Sequence of chain 1.C:
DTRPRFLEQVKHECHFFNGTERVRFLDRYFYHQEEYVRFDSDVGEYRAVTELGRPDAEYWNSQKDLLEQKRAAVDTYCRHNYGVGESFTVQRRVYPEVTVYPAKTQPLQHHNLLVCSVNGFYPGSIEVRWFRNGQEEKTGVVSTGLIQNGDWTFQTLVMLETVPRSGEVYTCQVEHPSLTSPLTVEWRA

Binding-site contacts:
Ligand atom C8 contacts residue VAL116 of chain 1.A at 4.0 Å (hydrophobic).
Ligand atom O7 contacts residue HIS167 of chain 1.A at 4.1 Å.
Ligand atom O5 contacts residue GLU166 of chain 1.A at 4.4 Å.
Ligand atom C2 contacts residue TRP168 of chain 1.A at 4.4 Å (hydrophobic).
Ligand atom C8 contacts residue GLU166 of chain 1.A at 3.8 Å.
Ligand atom C3 contacts residue ASN118 of chain 1.A at 3.9 Å.
Ligand atom C4 contacts residue ASN118 of chain 1.A at 4.3 Å.
Ligand atom C2 contacts residue GLU166 of chain 1.A at 4.4 Å.
Ligand atom O3 contacts residue ASP4 of chain 1.C at 3.3 Å (salt-bridge).
Ligand atom C3 contacts residue TRP168 of chain 1.A at 4.3 Å (hydrophobic).
Ligand atom O6 contacts residue ASP4 of chain 1.C at 3.3 Å (salt-bridge).
Ligand atom C8 contacts residue HIS167 of chain 1.A at 3.8 Å.
Ligand atom C6 contacts residue ASP4 of chain 1.C at 3.4 Å.
Ligand atom O3 contacts residue TRP168 of chain 1.A at 3.3 Å (h-bond).
Ligand atom O7 contacts residue GLU166 of chain 1.A at 3.4 Å.
Ligand atom C7 contacts residue TRP168 of chain 1.A at 3.5 Å (hydrophobic).
Ligand atom N2 contacts residue ASN118 of chain 1.A at 3.0 Å (h-bond).
Ligand atom O7 contacts residue TRP168 of chain 1.A at 4.1 Å.
Ligand atom N2 contacts residue TRP168 of chain 1.A at 3.6 Å.
Ligand atom C5 contacts residue ASN118 of chain 1.A at 3.6 Å.
Ligand atom C1 contacts residue ASN118 of chain 1.A at 1.5 Å.
Ligand atom C8 contacts residue VAL117 of chain 1.A at 4.3 Å (hydrophobic).
Ligand atom O5 contacts residue ASP4 of chain 1.C at 3.4 Å (salt-bridge).
Ligand atom C7 contacts residue ASN118 of chain 1.A at 3.5 Å.
Ligand atom C8 contacts residue TRP168 of chain 1.A at 3.5 Å (hydrophobic).
Ligand atom C1 contacts residue GLU166 of chain 1.A at 4.2 Å.
Ligand atom O5 contacts residue ASN118 of chain 1.A at 2.3 Å (h-bond).
Ligand atom C2 contacts residue ASN118 of chain 1.A at 2.6 Å.
Ligand atom C7 contacts residue GLU166 of chain 1.A at 4.3 Å.
Ligand atom C5 contacts residue ASP4 of chain 1.C at 4.0 Å.
Ligand atom O7 contacts residue ASN118 of chain 1.A at 3.7 Å.

This small molecule binds to this protein.
Small molecule (SMILES): CC(=O)N[C@H]1[C@H](O[C@H]2[C@H](O)[C@@H](NC(C)=O)CO[C@@H]2CO)O[C@H](CO)[C@@H](O)[C@@H]1O

Sequence of chain 1.A:
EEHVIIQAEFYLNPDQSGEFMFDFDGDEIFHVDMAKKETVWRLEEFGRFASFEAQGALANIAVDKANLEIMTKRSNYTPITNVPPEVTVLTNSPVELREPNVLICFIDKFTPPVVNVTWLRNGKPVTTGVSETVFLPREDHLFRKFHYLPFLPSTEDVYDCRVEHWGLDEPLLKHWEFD